Binding-site contacts:
Ligand atom C5 contacts residue HIS1088 of chain 1.A at 4.2 Å.
Ligand atom O6 contacts residue THR1087 of chain 1.A at 3.1 Å (h-bond).
Ligand atom O5 contacts residue ASN1085 of chain 1.A at 2.5 Å (h-bond).
Ligand atom C2 contacts residue PHE1090 of chain 1.A at 4.2 Å (hydrophobic).
Ligand atom N2 contacts residue ASN1085 of chain 1.A at 3.0 Å (h-bond).
Ligand atom C1 contacts residue ASN1085 of chain 1.A at 1.4 Å.
Ligand atom C5 contacts residue THR1087 of chain 1.A at 3.9 Å.
Ligand atom C8 contacts residue PHE1090 of chain 1.A at 3.5 Å (hydrophobic).
Ligand atom O5 contacts residue HIS1088 of chain 1.A at 4.1 Å.
Ligand atom C3 contacts residue ASN1085 of chain 1.A at 3.8 Å.
Ligand atom C5 contacts residue ASN1085 of chain 1.A at 3.7 Å.
Ligand atom O3 contacts residue PHE1090 of chain 1.A at 3.8 Å.
Ligand atom C7 contacts residue ASN1085 of chain 1.A at 4.1 Å.
Ligand atom O5 contacts residue THR1087 of chain 1.A at 3.5 Å (h-bond).
Ligand atom C6 contacts residue THR1087 of chain 1.A at 3.1 Å.
Ligand atom C2 contacts residue ASN1085 of chain 1.A at 2.5 Å.
Ligand atom C4 contacts residue ASN1085 of chain 1.A at 4.3 Å.
Ligand atom C6 contacts residue HIS1088 of chain 1.A at 3.6 Å.
Ligand atom C4 contacts residue HIS1088 of chain 1.A at 4.3 Å.
Ligand atom O3 contacts residue HIS1088 of chain 1.A at 3.6 Å.

Sequence of chain 1.A:
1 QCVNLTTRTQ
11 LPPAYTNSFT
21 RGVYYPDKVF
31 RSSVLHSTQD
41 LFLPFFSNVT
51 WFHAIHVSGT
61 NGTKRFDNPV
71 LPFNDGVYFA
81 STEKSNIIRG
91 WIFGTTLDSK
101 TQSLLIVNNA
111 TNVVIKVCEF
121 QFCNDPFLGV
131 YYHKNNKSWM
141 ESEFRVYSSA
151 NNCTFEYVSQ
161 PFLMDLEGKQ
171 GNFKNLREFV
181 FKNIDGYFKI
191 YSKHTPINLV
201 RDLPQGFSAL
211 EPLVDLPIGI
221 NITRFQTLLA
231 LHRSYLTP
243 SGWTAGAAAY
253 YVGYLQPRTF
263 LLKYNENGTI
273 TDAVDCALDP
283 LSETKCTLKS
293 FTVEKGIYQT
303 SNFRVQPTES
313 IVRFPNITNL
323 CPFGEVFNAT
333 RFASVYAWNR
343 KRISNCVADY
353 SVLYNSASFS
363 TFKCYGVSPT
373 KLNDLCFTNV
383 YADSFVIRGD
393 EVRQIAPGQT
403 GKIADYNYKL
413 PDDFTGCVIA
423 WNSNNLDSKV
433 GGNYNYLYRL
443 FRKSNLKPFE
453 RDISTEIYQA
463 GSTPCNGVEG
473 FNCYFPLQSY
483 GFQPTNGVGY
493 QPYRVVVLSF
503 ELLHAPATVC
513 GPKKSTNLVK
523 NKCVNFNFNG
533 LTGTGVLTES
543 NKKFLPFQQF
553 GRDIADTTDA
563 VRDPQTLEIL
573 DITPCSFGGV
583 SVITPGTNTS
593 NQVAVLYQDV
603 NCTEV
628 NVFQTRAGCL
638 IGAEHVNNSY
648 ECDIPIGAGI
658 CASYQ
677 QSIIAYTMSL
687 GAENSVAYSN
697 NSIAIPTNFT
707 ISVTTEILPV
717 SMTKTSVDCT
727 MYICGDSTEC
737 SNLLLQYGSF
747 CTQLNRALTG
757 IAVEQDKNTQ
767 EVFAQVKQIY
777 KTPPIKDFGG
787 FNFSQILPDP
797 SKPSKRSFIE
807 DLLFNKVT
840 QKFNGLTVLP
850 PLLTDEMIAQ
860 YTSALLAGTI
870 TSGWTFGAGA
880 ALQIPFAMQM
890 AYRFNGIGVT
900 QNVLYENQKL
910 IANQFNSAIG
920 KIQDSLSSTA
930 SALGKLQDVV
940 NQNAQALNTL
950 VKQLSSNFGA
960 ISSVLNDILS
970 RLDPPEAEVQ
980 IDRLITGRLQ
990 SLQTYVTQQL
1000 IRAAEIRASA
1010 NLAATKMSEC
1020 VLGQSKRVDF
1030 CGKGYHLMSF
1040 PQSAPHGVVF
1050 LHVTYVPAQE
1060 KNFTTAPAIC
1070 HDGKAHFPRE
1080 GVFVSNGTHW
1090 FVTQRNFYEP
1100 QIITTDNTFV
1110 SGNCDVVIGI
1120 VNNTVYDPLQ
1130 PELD

A small-molecule ligand and the protein it binds are described below.
Small molecule (SMILES): CC(=O)N[C@H]1[C@H](O[C@H]2[C@H](O)[C@@H](NC(C)=O)CO[C@@H]2CO)O[C@H](CO)[C@@H](O)[C@@H]1O